Binding-site contacts:
Ligand atom C31 contacts residue MET45 of chain 1.Y at 3.9 Å (hydrophobic).
Ligand atom C28 contacts residue ARG19 of chain 1.Y at 4.0 Å.
Ligand atom C29 contacts residue GLY47 of chain 1.Y at 3.8 Å.
Ligand atom C16 contacts residue ALA27 of chain 1.Y at 3.5 Å (hydrophobic).
Ligand atom C28 contacts residue GLY47 of chain 1.Y at 3.8 Å.
Ligand atom C25 contacts residue GLY47 of chain 1.Y at 3.7 Å.
Ligand atom C13 contacts residue ALA49 of chain 1.Y at 3.7 Å (hydrophobic).
Ligand atom C13 contacts residue ASP126 of chain 1.Z at 3.8 Å.
Ligand atom N11 contacts residue ASP126 of chain 1.Z at 3.4 Å (salt-bridge).
Ligand atom N19 contacts residue THR21 of chain 1.Y at 3.0 Å (h-bond).
Ligand atom C14 contacts residue ASP126 of chain 1.Z at 3.8 Å.
Ligand atom C25 contacts residue THR21 of chain 1.Y at 4.0 Å.
Ligand atom C23 contacts residue GLY47 of chain 1.Y at 3.9 Å.
Ligand atom O18 contacts residue GLY47 of chain 1.Y at 3.9 Å.
Ligand atom O26 contacts residue ALA20 of chain 1.Y at 3.4 Å.
Ligand atom O26 contacts residue THR21 of chain 1.Y at 3.0 Å (h-bond).
Ligand atom C29 contacts residue LYS33 of chain 1.Y at 3.9 Å.
Ligand atom C29 contacts residue THR1 of chain 1.Y at 3.0 Å.
Ligand atom C3 contacts residue PRO104 of chain 1.Z at 4.0 Å (hydrophobic).
Ligand atom C32 contacts residue ALA49 of chain 1.Y at 4.0 Å (hydrophobic).
Ligand atom O18 contacts residue ALA49 of chain 1.Y at 3.2 Å (h-bond).
Ligand atom C32 contacts residue VAL31 of chain 1.Y at 3.9 Å (hydrophobic).
Ligand atom B33 contacts residue THR1 of chain 1.Y at 1.4 Å.
Ligand atom C31 contacts residue ALA49 of chain 1.Y at 3.9 Å (hydrophobic).
Ligand atom C32 contacts residue LYS33 of chain 1.Y at 3.9 Å.
Ligand atom O18 contacts residue GLY48 of chain 1.Y at 3.9 Å.
Ligand atom O35 contacts residue ALA46 of chain 1.Y at 3.8 Å.
Ligand atom O35 contacts residue GLY47 of chain 1.Y at 3.1 Å (h-bond).
Ligand atom O35 contacts residue THR1 of chain 1.Y at 2.3 Å (h-bond).
Ligand atom C30 contacts residue GLY47 of chain 1.Y at 4.0 Å.
Ligand atom C20 contacts residue THR21 of chain 1.Y at 3.6 Å.
Ligand atom C5 contacts residue PRO127 of chain 1.Z at 4.0 Å (hydrophobic).
Ligand atom N27 contacts residue THR1 of chain 1.Y at 3.7 Å.
Ligand atom N27 contacts residue GLY47 of chain 1.Y at 2.8 Å (h-bond).
Ligand atom O34 contacts residue THR1 of chain 1.Y at 2.3 Å (h-bond).
Ligand atom C30 contacts residue ALA49 of chain 1.Y at 3.9 Å (hydrophobic).
Ligand atom C32 contacts residue ALA20 of chain 1.Y at 3.8 Å (hydrophobic).
Ligand atom C28 contacts residue THR1 of chain 1.Y at 2.4 Å.
Ligand atom C20 contacts residue GLY47 of chain 1.Y at 3.6 Å.
Ligand atom C21 contacts residue THR21 of chain 1.Y at 3.4 Å.

Sequence of chain 1.Y:
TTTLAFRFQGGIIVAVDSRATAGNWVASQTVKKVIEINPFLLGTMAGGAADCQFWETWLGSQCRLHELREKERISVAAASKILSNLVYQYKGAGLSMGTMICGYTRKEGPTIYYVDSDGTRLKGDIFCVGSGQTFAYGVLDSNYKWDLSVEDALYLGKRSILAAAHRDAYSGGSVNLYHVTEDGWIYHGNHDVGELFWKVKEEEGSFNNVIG

Sequence of chain 1.Z:
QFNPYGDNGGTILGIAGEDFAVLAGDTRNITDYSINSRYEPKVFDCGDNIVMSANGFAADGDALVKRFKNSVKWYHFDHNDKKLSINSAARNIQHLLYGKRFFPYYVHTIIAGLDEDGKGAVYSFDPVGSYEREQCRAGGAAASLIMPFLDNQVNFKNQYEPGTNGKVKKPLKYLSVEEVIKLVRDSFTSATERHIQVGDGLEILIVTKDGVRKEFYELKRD

A protein and the small-molecule ligand that binds it are described below.
Small molecule (SMILES): CC(C)C[C@H](NC(=O)[C@H](CC(C)C)NC(=O)[C@H](CC(C)C)NC(=O)OCc1ccccc1)B(O)O